Sequence of chain 1.A:
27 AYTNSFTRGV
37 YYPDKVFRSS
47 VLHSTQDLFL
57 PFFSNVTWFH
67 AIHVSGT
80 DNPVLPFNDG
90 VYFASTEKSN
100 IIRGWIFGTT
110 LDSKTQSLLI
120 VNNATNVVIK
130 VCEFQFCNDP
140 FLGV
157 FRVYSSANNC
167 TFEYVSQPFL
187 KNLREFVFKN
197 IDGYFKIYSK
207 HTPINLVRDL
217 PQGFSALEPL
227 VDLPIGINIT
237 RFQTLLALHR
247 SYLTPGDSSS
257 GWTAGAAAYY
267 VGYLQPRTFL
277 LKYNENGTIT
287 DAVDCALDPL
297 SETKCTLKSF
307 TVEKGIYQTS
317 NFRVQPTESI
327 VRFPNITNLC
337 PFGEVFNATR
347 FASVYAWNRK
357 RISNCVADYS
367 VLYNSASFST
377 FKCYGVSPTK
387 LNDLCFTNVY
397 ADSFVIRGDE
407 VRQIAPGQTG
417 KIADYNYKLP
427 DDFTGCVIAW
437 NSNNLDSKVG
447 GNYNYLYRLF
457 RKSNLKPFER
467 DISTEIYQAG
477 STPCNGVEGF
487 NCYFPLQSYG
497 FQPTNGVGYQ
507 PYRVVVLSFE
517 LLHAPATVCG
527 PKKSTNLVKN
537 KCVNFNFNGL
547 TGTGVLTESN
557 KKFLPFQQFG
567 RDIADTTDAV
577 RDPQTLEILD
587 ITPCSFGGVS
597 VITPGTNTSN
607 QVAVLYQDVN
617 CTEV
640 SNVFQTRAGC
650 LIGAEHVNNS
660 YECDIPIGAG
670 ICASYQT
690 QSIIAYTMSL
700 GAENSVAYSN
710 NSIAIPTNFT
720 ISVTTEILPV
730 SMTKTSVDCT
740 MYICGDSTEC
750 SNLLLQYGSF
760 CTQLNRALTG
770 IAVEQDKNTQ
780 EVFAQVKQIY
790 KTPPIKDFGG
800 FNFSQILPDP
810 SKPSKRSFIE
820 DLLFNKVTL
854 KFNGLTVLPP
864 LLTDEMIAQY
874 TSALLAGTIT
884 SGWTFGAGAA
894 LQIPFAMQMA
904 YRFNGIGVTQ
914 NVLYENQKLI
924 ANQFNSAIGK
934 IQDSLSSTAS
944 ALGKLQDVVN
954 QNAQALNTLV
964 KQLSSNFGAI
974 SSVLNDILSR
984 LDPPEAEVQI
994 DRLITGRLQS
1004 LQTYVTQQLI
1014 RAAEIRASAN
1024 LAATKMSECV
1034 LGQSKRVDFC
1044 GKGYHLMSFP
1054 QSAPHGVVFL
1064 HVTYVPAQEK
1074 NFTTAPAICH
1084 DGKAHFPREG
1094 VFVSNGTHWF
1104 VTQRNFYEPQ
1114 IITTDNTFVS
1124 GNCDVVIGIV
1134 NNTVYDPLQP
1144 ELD

A small-molecule ligand and the protein it binds are described below.
Small molecule (SMILES): CC(=O)N[C@@H]1[C@@H](O)[C@H](O)[C@@H](CO)O[C@H]1O

Binding-site contacts:
Ligand atom C7 contacts residue ASN1134 of chain 1.A at 4.0 Å.
Ligand atom O6 contacts residue CYS1126 of chain 1.A at 4.5 Å.
Ligand atom C3 contacts residue ASN1134 of chain 1.A at 3.8 Å.
Ligand atom N2 contacts residue ASN1134 of chain 1.A at 2.9 Å (h-bond).
Ligand atom C4 contacts residue ASN1134 of chain 1.A at 4.3 Å.
Ligand atom C1 contacts residue ASN1134 of chain 1.A at 1.4 Å.
Ligand atom C2 contacts residue ASN1134 of chain 1.A at 2.5 Å.
Ligand atom C5 contacts residue ASN1134 of chain 1.A at 3.7 Å.
Ligand atom O5 contacts residue ASN1134 of chain 1.A at 2.4 Å (h-bond).